Sequence of chain 1.B:
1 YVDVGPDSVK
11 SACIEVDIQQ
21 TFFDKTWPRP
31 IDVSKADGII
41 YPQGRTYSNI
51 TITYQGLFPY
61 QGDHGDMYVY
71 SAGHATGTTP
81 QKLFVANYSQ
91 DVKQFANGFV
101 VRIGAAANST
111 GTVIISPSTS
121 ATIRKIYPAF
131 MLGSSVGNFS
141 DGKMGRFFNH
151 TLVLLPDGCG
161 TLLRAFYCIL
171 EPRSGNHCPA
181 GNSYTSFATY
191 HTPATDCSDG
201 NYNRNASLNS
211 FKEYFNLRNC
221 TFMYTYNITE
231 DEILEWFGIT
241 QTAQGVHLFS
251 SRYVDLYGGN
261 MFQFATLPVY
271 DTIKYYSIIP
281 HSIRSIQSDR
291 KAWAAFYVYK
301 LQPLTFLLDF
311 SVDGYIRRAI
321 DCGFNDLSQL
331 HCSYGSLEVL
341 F

Binding-site contacts:
Ligand atom C5 contacts residue ARG204 of chain 1.B at 3.9 Å.
Ligand atom C2 contacts residue ASN227 of chain 1.B at 2.5 Å.
Ligand atom C7 contacts residue ASN227 of chain 1.B at 3.6 Å.
Ligand atom C3 contacts residue ASN227 of chain 1.B at 3.8 Å.
Ligand atom O7 contacts residue ARG204 of chain 1.B at 4.2 Å.
Ligand atom C6 contacts residue ARG204 of chain 1.B at 3.9 Å.
Ligand atom O7 contacts residue THR225 of chain 1.B at 3.7 Å.
Ligand atom O7 contacts residue ASN227 of chain 1.B at 3.4 Å (h-bond).
Ligand atom C1 contacts residue ASN227 of chain 1.B at 1.4 Å.
Ligand atom C5 contacts residue ASN227 of chain 1.B at 3.6 Å.
Ligand atom C4 contacts residue ASN227 of chain 1.B at 4.2 Å.
Ligand atom O5 contacts residue ASN227 of chain 1.B at 2.3 Å (h-bond).
Ligand atom N2 contacts residue ASN227 of chain 1.B at 2.9 Å (h-bond).
Ligand atom O6 contacts residue ARG204 of chain 1.B at 4.4 Å.
Ligand atom C8 contacts residue THR225 of chain 1.B at 4.2 Å.
Ligand atom O5 contacts residue ARG204 of chain 1.B at 3.8 Å.
Ligand atom C1 contacts residue ARG204 of chain 1.B at 3.8 Å.

A protein and the small-molecule ligand that binds it are described below.
Small molecule (SMILES): CC(=O)N[C@@H]1[C@@H](O)[C@H](O)[C@@H](CO)O[C@H]1O